Sequence of chain 1.C:
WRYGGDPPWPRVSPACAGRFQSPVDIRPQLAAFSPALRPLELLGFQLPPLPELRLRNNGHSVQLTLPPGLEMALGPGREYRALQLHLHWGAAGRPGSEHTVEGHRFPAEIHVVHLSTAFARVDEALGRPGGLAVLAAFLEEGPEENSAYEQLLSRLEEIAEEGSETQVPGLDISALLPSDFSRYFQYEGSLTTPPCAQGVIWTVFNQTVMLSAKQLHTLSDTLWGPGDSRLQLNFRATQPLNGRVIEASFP

Binding-site contacts:
Ligand atom S1 contacts residue HIS117 of chain 1.C at 4.1 Å.
Ligand atom S1 contacts residue HIS92 of chain 1.C at 3.8 Å.
Ligand atom C9 contacts residue GOL1 of chain 1.N at 3.8 Å.
Ligand atom C10 contacts residue LEU197 of chain 1.C at 4.0 Å (hydrophobic).
Ligand atom C9 contacts residue LEU197 of chain 1.C at 3.9 Å (hydrophobic).
Ligand atom N2 contacts residue ZN1 of chain 1.M at 2.0 Å.
Ligand atom C26 contacts residue LEU132 of chain 1.C at 3.4 Å (hydrophobic).
Ligand atom C10 contacts residue THR199 of chain 1.C at 3.2 Å.
Ligand atom C28 contacts residue VAL128 of chain 1.C at 3.9 Å (hydrophobic).
Ligand atom C13 contacts residue LEU197 of chain 1.C at 3.8 Å (hydrophobic).
Ligand atom O5 contacts residue VAL119 of chain 1.C at 3.7 Å.
Ligand atom S8 contacts residue LEU197 of chain 1.C at 3.8 Å.
Ligand atom S1 contacts residue THR198 of chain 1.C at 3.8 Å.
Ligand atom N2 contacts residue HIS94 of chain 1.C at 3.4 Å (h-bond).
Ligand atom C11 contacts residue LEU197 of chain 1.C at 4.0 Å (hydrophobic).
Ligand atom O5 contacts residue HIS92 of chain 1.C at 3.2 Å.
Ligand atom C29 contacts residue VAL128 of chain 1.C at 3.7 Å (hydrophobic).
Ligand atom N2 contacts residue HIS117 of chain 1.C at 3.5 Å (h-bond).
Ligand atom O5 contacts residue TRP208 of chain 1.C at 4.0 Å.
Ligand atom C10 contacts residue GOL1 of chain 1.N at 4.0 Å.
Ligand atom C25 contacts residue LEU132 of chain 1.C at 3.7 Å (hydrophobic).
Ligand atom S8 contacts residue VAL119 of chain 1.C at 3.9 Å.
Ligand atom O5 contacts residue HIS117 of chain 1.C at 3.5 Å (h-bond).
Ligand atom C11 contacts residue GOL1 of chain 1.N at 4.1 Å.
Ligand atom O5 contacts residue ZN1 of chain 1.M at 2.9 Å.
Ligand atom O6 contacts residue ZN1 of chain 1.M at 4.0 Å.
Ligand atom S8 contacts residue GOL1 of chain 1.N at 4.0 Å.
Ligand atom C11 contacts residue THR199 of chain 1.C at 3.2 Å.
Ligand atom C24 contacts residue VAL128 of chain 1.C at 4.1 Å (hydrophobic).
Ligand atom N2 contacts residue GLU104 of chain 1.C at 3.8 Å.
Ligand atom O6 contacts residue THR198 of chain 1.C at 3.2 Å (h-bond).
Ligand atom N2 contacts residue HIS92 of chain 1.C at 3.4 Å (h-bond).
Ligand atom O6 contacts residue TRP208 of chain 1.C at 3.4 Å.
Ligand atom N2 contacts residue THR198 of chain 1.C at 2.7 Å (h-bond).
Ligand atom O6 contacts residue LEU197 of chain 1.C at 3.6 Å.
Ligand atom C7 contacts residue LEU197 of chain 1.C at 4.0 Å (hydrophobic).
Ligand atom S8 contacts residue GLN90 of chain 1.C at 4.1 Å.
Ligand atom S1 contacts residue ZN1 of chain 1.M at 3.0 Å.
Ligand atom N16 contacts residue GLN90 of chain 1.C at 3.6 Å.
Ligand atom C23 contacts residue ASP129 of chain 1.C at 4.1 Å.

This protein binds this small molecule.
Small molecule (SMILES): Cc1ccc(-n2cc(-c3ccc(S(N)(=O)=O)s3)nn2)cc1